Sequence of chain 31.A:
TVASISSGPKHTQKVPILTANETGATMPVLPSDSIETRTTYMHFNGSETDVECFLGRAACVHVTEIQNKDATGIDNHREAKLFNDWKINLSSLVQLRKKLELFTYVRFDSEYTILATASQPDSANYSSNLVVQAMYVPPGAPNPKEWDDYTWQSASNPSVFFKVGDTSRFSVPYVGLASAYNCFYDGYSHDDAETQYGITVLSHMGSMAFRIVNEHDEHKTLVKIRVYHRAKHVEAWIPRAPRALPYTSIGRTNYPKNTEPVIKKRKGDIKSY

A small-molecule ligand and the protein it binds are described below.
Small molecule (SMILES): Cc1cc(CCCCCCCOc2ccc(C3=N[C@@H](C)CO3)cc2)on1

Sequence of chain 31.C:
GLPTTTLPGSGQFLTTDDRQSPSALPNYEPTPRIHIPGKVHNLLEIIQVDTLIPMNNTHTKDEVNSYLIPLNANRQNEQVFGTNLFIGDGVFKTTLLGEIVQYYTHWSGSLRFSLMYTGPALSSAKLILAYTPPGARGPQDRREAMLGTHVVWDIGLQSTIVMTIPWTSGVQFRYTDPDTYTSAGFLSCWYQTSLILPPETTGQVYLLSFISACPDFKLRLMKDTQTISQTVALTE

Binding-site contacts:
Ligand atom C6C contacts residue VAL191 of chain 31.A at 3.2 Å (hydrophobic).
Ligand atom C7C contacts residue TYR128 of chain 31.A at 3.6 Å (hydrophobic).
Ligand atom C31 contacts residue SER175 of chain 31.A at 3.6 Å.
Ligand atom C4C contacts residue ILE104 of chain 31.A at 3.9 Å (hydrophobic).
Ligand atom O1B contacts residue TYR128 of chain 31.A at 3.9 Å.
Ligand atom C5C contacts residue TYR128 of chain 31.A at 3.5 Å (hydrophobic).
Ligand atom O1 contacts residue TYR152 of chain 31.A at 3.9 Å.
Ligand atom C4 contacts residue PHE186 of chain 31.A at 3.6 Å (hydrophobic).
Ligand atom C5 contacts residue PHE186 of chain 31.A at 3.5 Å (hydrophobic).
Ligand atom C1C contacts residue TYR152 of chain 31.A at 4.0 Å (hydrophobic).
Ligand atom C31 contacts residue VAL176 of chain 31.A at 3.3 Å (hydrophobic).
Ligand atom C5 contacts residue TYR152 of chain 31.A at 3.8 Å (hydrophobic).
Ligand atom C2C contacts residue VAL188 of chain 31.A at 3.2 Å (hydrophobic).
Ligand atom C3C contacts residue TYR128 of chain 31.A at 3.9 Å (hydrophobic).
Ligand atom N2 contacts residue ALA24 of chain 31.C at 3.4 Å.
Ligand atom C2C contacts residue TYR152 of chain 31.A at 4.0 Å (hydrophobic).
Ligand atom N2 contacts residue PHE186 of chain 31.A at 3.7 Å.
Ligand atom C5B contacts residue LEU106 of chain 31.A at 3.8 Å (hydrophobic).
Ligand atom C6B contacts residue LEU106 of chain 31.A at 4.0 Å (hydrophobic).
Ligand atom C4 contacts residue TYR152 of chain 31.A at 3.9 Å (hydrophobic).
Ligand atom CM1 contacts residue SER107 of chain 31.A at 3.9 Å.
Ligand atom C6B contacts residue TYR197 of chain 31.A at 3.7 Å (hydrophobic).
Ligand atom C31 contacts residue PRO174 of chain 31.A at 3.4 Å (hydrophobic).
Ligand atom C7C contacts residue TYR197 of chain 31.A at 3.8 Å (hydrophobic).
Ligand atom C4A contacts residue ASN198 of chain 31.A at 3.9 Å.
Ligand atom O1 contacts residue PHE186 of chain 31.A at 3.5 Å.
Ligand atom O1 contacts residue ALA24 of chain 31.C at 3.6 Å.
Ligand atom C3C contacts residue VAL188 of chain 31.A at 3.3 Å (hydrophobic).
Ligand atom O1 contacts residue VAL188 of chain 31.A at 3.8 Å.
Ligand atom C4B contacts residue LEU106 of chain 31.A at 4.0 Å (hydrophobic).
Ligand atom C5B contacts residue TYR197 of chain 31.A at 3.8 Å (hydrophobic).
Ligand atom O1B contacts residue ILE104 of chain 31.A at 3.9 Å.
Ligand atom C7C contacts residue VAL191 of chain 31.A at 4.0 Å (hydrophobic).
Ligand atom N2 contacts residue PRO174 of chain 31.A at 3.9 Å.
Ligand atom C3 contacts residue PRO174 of chain 31.A at 3.8 Å (hydrophobic).
Ligand atom C4C contacts residue TYR152 of chain 31.A at 3.8 Å (hydrophobic).
Ligand atom C3 contacts residue PHE186 of chain 31.A at 3.8 Å (hydrophobic).
Ligand atom C4 contacts residue MET224 of chain 31.A at 3.8 Å (hydrophobic).
Ligand atom C31 contacts residue ALA150 of chain 31.A at 3.1 Å (hydrophobic).
Ligand atom C5C contacts residue ILE104 of chain 31.A at 3.8 Å (hydrophobic).